Sequence of chain 1.A:
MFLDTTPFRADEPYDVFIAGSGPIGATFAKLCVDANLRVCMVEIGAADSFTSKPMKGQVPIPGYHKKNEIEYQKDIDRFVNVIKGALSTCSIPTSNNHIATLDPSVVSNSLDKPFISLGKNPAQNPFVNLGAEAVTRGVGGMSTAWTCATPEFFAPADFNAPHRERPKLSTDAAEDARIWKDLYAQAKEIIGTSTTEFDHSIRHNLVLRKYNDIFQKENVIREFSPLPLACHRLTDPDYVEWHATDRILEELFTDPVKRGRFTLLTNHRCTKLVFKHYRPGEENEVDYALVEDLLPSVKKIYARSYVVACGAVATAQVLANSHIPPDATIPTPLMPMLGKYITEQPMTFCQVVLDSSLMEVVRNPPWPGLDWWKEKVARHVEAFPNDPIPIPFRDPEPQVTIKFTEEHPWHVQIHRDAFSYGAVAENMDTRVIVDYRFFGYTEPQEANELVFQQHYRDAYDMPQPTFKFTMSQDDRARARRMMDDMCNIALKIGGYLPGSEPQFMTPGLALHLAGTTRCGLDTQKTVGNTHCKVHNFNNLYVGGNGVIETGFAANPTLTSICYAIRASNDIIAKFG

The protein below binds the small molecule below.
Small molecule (SMILES): OC[C@H]1O[C@@H](O)[C@H](O)[C@@H](F)[C@@H]1O

Binding-site contacts:
Ligand atom C1 contacts residue ALA552 of chain 1.A at 3.2 Å (hydrophobic).
Ligand atom C3 contacts residue PHE481 of chain 1.A at 3.9 Å (hydrophobic).
Ligand atom C4 contacts residue THR161 of chain 1.A at 3.8 Å.
Ligand atom O4 contacts residue PHE481 of chain 1.A at 4.2 Å.
Ligand atom O6 contacts residue LEU551 of chain 1.A at 4.0 Å.
Ligand atom O1 contacts residue HIS554 of chain 1.A at 3.0 Å (h-bond).
Ligand atom O1 contacts residue FAD1 of chain 1.I at 3.7 Å.
Ligand atom O6 contacts residue TYR463 of chain 1.A at 2.8 Å (h-bond).
Ligand atom O2 contacts residue FAD1 of chain 1.I at 3.2 Å.
Ligand atom F3 contacts residue THR161 of chain 1.A at 3.9 Å.
Ligand atom O4 contacts residue ARG479 of chain 1.A at 3.4 Å.
Ligand atom O1 contacts residue ALA552 of chain 1.A at 2.3 Å (h-bond).
Ligand atom C3 contacts residue FAD1 of chain 1.I at 4.1 Å.
Ligand atom C6 contacts residue ARG479 of chain 1.A at 4.0 Å.
Ligand atom C2 contacts residue FAD1 of chain 1.I at 3.2 Å.
Ligand atom C5 contacts residue TYR463 of chain 1.A at 4.2 Å (hydrophobic).
Ligand atom C6 contacts residue TYR463 of chain 1.A at 3.3 Å (hydrophobic).
Ligand atom C3 contacts residue ASP459 of chain 1.A at 4.1 Å.
Ligand atom O6 contacts residue PHE461 of chain 1.A at 3.3 Å.
Ligand atom O2 contacts residue HIS554 of chain 1.A at 2.6 Å (h-bond).
Ligand atom C1 contacts residue HIS554 of chain 1.A at 3.5 Å.
Ligand atom F3 contacts residue ASP459 of chain 1.A at 4.1 Å.
Ligand atom C1 contacts residue FAD1 of chain 1.I at 4.2 Å.
Ligand atom C3 contacts residue ASN597 of chain 1.A at 4.0 Å.
Ligand atom C5 contacts residue ASP459 of chain 1.A at 3.9 Å.
Ligand atom C2 contacts residue HIS554 of chain 1.A at 3.5 Å.
Ligand atom C2 contacts residue ASN597 of chain 1.A at 4.2 Å.
Ligand atom F3 contacts residue FAD1 of chain 1.I at 3.2 Å.
Ligand atom C3 contacts residue GLN455 of chain 1.A at 3.9 Å.
Ligand atom C6 contacts residue ASP459 of chain 1.A at 3.7 Å.
Ligand atom O5 contacts residue FAD1 of chain 1.I at 4.2 Å.
Ligand atom O5 contacts residue ALA552 of chain 1.A at 3.9 Å.
Ligand atom C6 contacts residue PHE461 of chain 1.A at 3.9 Å (hydrophobic).
Ligand atom O4 contacts residue ASP459 of chain 1.A at 2.4 Å (salt-bridge).
Ligand atom F3 contacts residue ASN597 of chain 1.A at 3.3 Å.
Ligand atom O4 contacts residue HIS457 of chain 1.A at 3.7 Å.
Ligand atom F3 contacts residue GLN455 of chain 1.A at 3.4 Å.
Ligand atom C4 contacts residue ASP459 of chain 1.A at 3.0 Å.
Ligand atom O4 contacts residue GLN455 of chain 1.A at 3.4 Å (h-bond).
Ligand atom O2 contacts residue ASN597 of chain 1.A at 3.2 Å (h-bond).